A protein and the small-molecule ligand that binds it are described below.
Small molecule (SMILES): COc1c(C)c2c(c(O)c1C/C=C(\C)CCC(=O)O)C(=O)OC2

Sequence of chain 4.B:
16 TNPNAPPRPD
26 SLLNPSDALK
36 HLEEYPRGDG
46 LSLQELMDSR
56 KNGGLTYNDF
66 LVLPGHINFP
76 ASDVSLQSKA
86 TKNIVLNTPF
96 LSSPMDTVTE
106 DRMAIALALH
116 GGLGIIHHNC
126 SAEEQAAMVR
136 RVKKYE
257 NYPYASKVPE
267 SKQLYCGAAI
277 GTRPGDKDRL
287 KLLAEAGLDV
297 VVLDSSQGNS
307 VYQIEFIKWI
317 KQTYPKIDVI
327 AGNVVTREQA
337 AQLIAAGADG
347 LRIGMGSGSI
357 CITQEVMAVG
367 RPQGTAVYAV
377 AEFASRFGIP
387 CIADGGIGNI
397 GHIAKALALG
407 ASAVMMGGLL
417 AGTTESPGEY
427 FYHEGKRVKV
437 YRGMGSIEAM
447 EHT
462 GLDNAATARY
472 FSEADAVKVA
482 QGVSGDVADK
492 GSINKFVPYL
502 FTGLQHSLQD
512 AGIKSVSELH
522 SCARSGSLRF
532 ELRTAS

Binding-site contacts:
Ligand atom C10 contacts residue GLY350 of chain 4.B at 3.2 Å.
Ligand atom O1 contacts residue IMP1 of chain 4.F at 3.7 Å.
Ligand atom C8 contacts residue MET440 of chain 4.B at 3.6 Å (hydrophobic).
Ligand atom C17 contacts residue GLY441 of chain 4.B at 3.6 Å.
Ligand atom C8 contacts residue ASP300 of chain 4.B at 3.5 Å.
Ligand atom O3 contacts residue ASP300 of chain 4.B at 3.9 Å.
Ligand atom C11 contacts residue SER302 of chain 4.B at 3.5 Å.
Ligand atom C9 contacts residue MET440 of chain 4.B at 3.4 Å (hydrophobic).
Ligand atom C7 contacts residue SER301 of chain 4.B at 3.4 Å.
Ligand atom C16 contacts residue IMP1 of chain 4.F at 3.3 Å.
Ligand atom C6 contacts residue SER302 of chain 4.B at 3.5 Å.
Ligand atom C15 contacts residue IMP1 of chain 4.F at 3.3 Å.
Ligand atom O6 contacts residue GLN482 of chain 4.B at 3.2 Å (h-bond).
Ligand atom O5 contacts residue SER302 of chain 4.B at 3.1 Å (h-bond).
Ligand atom C1 contacts residue GLY352 of chain 4.B at 3.9 Å.
Ligand atom C17 contacts residue IMP1 of chain 4.F at 3.6 Å.
Ligand atom O4 contacts residue GLN482 of chain 4.B at 3.4 Å (h-bond).
Ligand atom C12 contacts residue SER301 of chain 4.B at 3.9 Å.
Ligand atom C7 contacts residue ASP300 of chain 4.B at 3.8 Å.
Ligand atom C15 contacts residue SER302 of chain 4.B at 3.5 Å.
Ligand atom C7 contacts residue ASN329 of chain 4.B at 3.6 Å.
Ligand atom O6 contacts residue SER302 of chain 4.B at 2.6 Å (h-bond).
Ligand atom C8 contacts residue IMP1 of chain 4.F at 3.8 Å.
Ligand atom C14 contacts residue IMP1 of chain 4.F at 3.7 Å.
Ligand atom C10 contacts residue ASN329 of chain 4.B at 3.4 Å.
Ligand atom C1 contacts residue IMP1 of chain 4.F at 3.6 Å.
Ligand atom C16 contacts residue SER302 of chain 4.B at 3.5 Å.
Ligand atom O1 contacts residue MET363 of chain 4.B at 3.8 Å.
Ligand atom C12 contacts residue SER302 of chain 4.B at 3.8 Å.
Ligand atom O5 contacts residue SER301 of chain 4.B at 3.5 Å.
Ligand atom O4 contacts residue IMP1 of chain 4.F at 3.0 Å.
Ligand atom O2 contacts residue GLY350 of chain 4.B at 3.3 Å (h-bond).
Ligand atom C9 contacts residue GLY441 of chain 4.B at 3.8 Å.
Ligand atom C7 contacts residue IMP1 of chain 4.F at 3.6 Å.
Ligand atom O2 contacts residue GLY352 of chain 4.B at 3.7 Å.
Ligand atom C3 contacts residue GLY441 of chain 4.B at 3.9 Å.
Ligand atom O2 contacts residue MET351 of chain 4.B at 3.2 Å.
Ligand atom C7 contacts residue ARG348 of chain 4.B at 3.8 Å.
Ligand atom C10 contacts residue IMP1 of chain 4.F at 3.8 Å.
Ligand atom O1 contacts residue GLY352 of chain 4.B at 3.4 Å (h-bond).